This protein binds this small molecule.
Small molecule (SMILES): O=C(O)/C=C/c1ccc(Cl)cc1Cl

Binding-site contacts:
Ligand atom O13 contacts residue ZN1 of chain 1.B at 2.6 Å.
Ligand atom C06 contacts residue LEU197 of chain 1.A at 3.6 Å (hydrophobic).
Ligand atom CL1 contacts residue GLN92 of chain 1.A at 4.1 Å.
Ligand atom C11 contacts residue LEU197 of chain 1.A at 4.1 Å (hydrophobic).
Ligand atom C09 contacts residue LEU197 of chain 1.A at 3.7 Å (hydrophobic).
Ligand atom C12 contacts residue THR199 of chain 1.A at 3.1 Å.
Ligand atom C03 contacts residue THR199 of chain 1.A at 3.2 Å.
Ligand atom C05 contacts residue THR199 of chain 1.A at 3.9 Å.
Ligand atom C12 contacts residue PRO200 of chain 1.A at 4.1 Å (hydrophobic).
Ligand atom O01 contacts residue HIS94 of chain 1.A at 3.1 Å (h-bond).
Ligand atom C04 contacts residue HIS94 of chain 1.A at 4.0 Å.
Ligand atom C04 contacts residue THR199 of chain 1.A at 3.9 Å.
Ligand atom O01 contacts residue HIS96 of chain 1.A at 3.7 Å.
Ligand atom CL1 contacts residue PHE130 of chain 1.A at 3.8 Å.
Ligand atom C11 contacts residue THR199 of chain 1.A at 3.9 Å.
Ligand atom C02 contacts residue ZN1 of chain 1.B at 2.6 Å.
Ligand atom CL2 contacts residue LEU197 of chain 1.A at 4.1 Å.
Ligand atom CL1 contacts residue LEU197 of chain 1.A at 3.6 Å.
Ligand atom O01 contacts residue HIS119 of chain 1.A at 3.3 Å (h-bond).
Ligand atom CL1 contacts residue VAL121 of chain 1.A at 3.5 Å.
Ligand atom O13 contacts residue THR199 of chain 1.A at 3.3 Å.
Ligand atom C02 contacts residue HIS94 of chain 1.A at 3.2 Å.
Ligand atom O01 contacts residue THR198 of chain 1.A at 3.4 Å (h-bond).
Ligand atom O01 contacts residue ZN1 of chain 1.B at 2.0 Å.
Ligand atom C08 contacts residue PHE130 of chain 1.A at 3.6 Å (hydrophobic).
Ligand atom CL1 contacts residue LEU140 of chain 1.A at 4.1 Å.
Ligand atom CL2 contacts residue PRO201 of chain 1.A at 3.8 Å.
Ligand atom C08 contacts residue LEU197 of chain 1.A at 3.7 Å (hydrophobic).
Ligand atom C02 contacts residue THR198 of chain 1.A at 3.7 Å.
Ligand atom C11 contacts residue PRO200 of chain 1.A at 3.7 Å (hydrophobic).
Ligand atom O13 contacts residue HIS94 of chain 1.A at 3.1 Å (h-bond).
Ligand atom C05 contacts residue LEU197 of chain 1.A at 4.1 Å (hydrophobic).
Ligand atom C03 contacts residue ZN1 of chain 1.B at 4.1 Å.
Ligand atom C09 contacts residue PRO201 of chain 1.A at 4.1 Å (hydrophobic).
Ligand atom O13 contacts residue HIS96 of chain 1.A at 3.2 Å.
Ligand atom CL2 contacts residue PHE130 of chain 1.A at 4.1 Å.
Ligand atom C11 contacts residue PRO201 of chain 1.A at 3.8 Å (hydrophobic).
Ligand atom C02 contacts residue HIS96 of chain 1.A at 3.9 Å.
Ligand atom C02 contacts residue THR199 of chain 1.A at 4.0 Å.
Ligand atom O13 contacts residue THR198 of chain 1.A at 3.9 Å.

Sequence of chain 1.A:
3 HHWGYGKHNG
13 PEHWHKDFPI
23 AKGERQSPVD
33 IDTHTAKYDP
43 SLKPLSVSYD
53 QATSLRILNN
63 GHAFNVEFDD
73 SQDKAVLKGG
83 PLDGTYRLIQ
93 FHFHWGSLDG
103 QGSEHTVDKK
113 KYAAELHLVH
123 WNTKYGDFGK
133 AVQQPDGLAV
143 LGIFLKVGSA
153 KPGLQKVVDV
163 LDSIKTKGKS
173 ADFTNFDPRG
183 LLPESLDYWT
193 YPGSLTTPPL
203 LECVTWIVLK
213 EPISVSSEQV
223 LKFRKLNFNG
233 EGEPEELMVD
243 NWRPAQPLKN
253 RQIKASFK